Binding-site contacts:
Ligand atom CD contacts residue THR659 of chain 1.A at 4.0 Å.
Ligand atom CG1 contacts residue GLU707 of chain 1.A at 3.1 Å.
Ligand atom OT2 contacts residue ARG492 of chain 1.A at 2.3 Å (salt-bridge).
Ligand atom OT2 contacts residue TYR457 of chain 1.A at 4.2 Å.
Ligand atom OE1 contacts residue VAL654 of chain 1.A at 3.0 Å.
Ligand atom CG1 contacts residue TYR457 of chain 1.A at 4.1 Å (hydrophobic).
Ligand atom CB contacts residue GLY657 of chain 1.A at 3.5 Å.
Ligand atom N contacts residue LEU486 of chain 1.A at 4.1 Å.
Ligand atom C contacts residue TYR457 of chain 1.A at 4.3 Å (hydrophobic).
Ligand atom CA contacts residue THR487 of chain 1.A at 3.1 Å.
Ligand atom CA contacts residue GLU707 of chain 1.A at 3.1 Å.
Ligand atom OT1 contacts residue ARG492 of chain 1.A at 2.2 Å (salt-bridge).
Ligand atom N contacts residue THR487 of chain 1.A at 3.1 Å (h-bond).
Ligand atom OE2 contacts residue LEU705 of chain 1.A at 4.3 Å.
Ligand atom CB contacts residue TYR457 of chain 1.A at 3.6 Å (hydrophobic).
Ligand atom OT1 contacts residue THR487 of chain 1.A at 2.9 Å (h-bond).
Ligand atom CB contacts residue SER658 of chain 1.A at 3.6 Å.
Ligand atom OE2 contacts residue VAL654 of chain 1.A at 4.3 Å.
Ligand atom C contacts residue SER658 of chain 1.A at 3.1 Å.
Ligand atom OE1 contacts residue GLY657 of chain 1.A at 3.4 Å.
Ligand atom OT1 contacts residue LEU486 of chain 1.A at 3.3 Å.
Ligand atom CA contacts residue SER658 of chain 1.A at 3.4 Å.
Ligand atom OE1 contacts residue TYR457 of chain 1.A at 4.2 Å.
Ligand atom CB contacts residue GLU707 of chain 1.A at 3.7 Å.
Ligand atom CD contacts residue GLY657 of chain 1.A at 4.0 Å.
Ligand atom C contacts residue GLY657 of chain 1.A at 4.1 Å.
Ligand atom CG2 contacts residue GLU707 of chain 1.A at 3.4 Å.
Ligand atom C contacts residue THR487 of chain 1.A at 3.3 Å.
Ligand atom OT2 contacts residue THR487 of chain 1.A at 4.2 Å.
Ligand atom N contacts residue TYR457 of chain 1.A at 4.0 Å.
Ligand atom CD contacts residue VAL654 of chain 1.A at 3.9 Å (hydrophobic).
Ligand atom OT2 contacts residue SER658 of chain 1.A at 2.2 Å (h-bond).
Ligand atom OE2 contacts residue THR659 of chain 1.A at 3.0 Å (h-bond).
Ligand atom OT2 contacts residue GLY657 of chain 1.A at 3.1 Å.
Ligand atom CG2 contacts residue TYR457 of chain 1.A at 3.5 Å (hydrophobic).
Ligand atom OT1 contacts residue SER658 of chain 1.A at 4.1 Å.
Ligand atom N contacts residue GLU707 of chain 1.A at 2.8 Å (salt-bridge).
Ligand atom C contacts residue ARG492 of chain 1.A at 3.0 Å.
Ligand atom N contacts residue PRO485 of chain 1.A at 2.8 Å (h-bond).
Ligand atom CA contacts residue PRO485 of chain 1.A at 4.2 Å (hydrophobic).

Sequence of chain 1.A:
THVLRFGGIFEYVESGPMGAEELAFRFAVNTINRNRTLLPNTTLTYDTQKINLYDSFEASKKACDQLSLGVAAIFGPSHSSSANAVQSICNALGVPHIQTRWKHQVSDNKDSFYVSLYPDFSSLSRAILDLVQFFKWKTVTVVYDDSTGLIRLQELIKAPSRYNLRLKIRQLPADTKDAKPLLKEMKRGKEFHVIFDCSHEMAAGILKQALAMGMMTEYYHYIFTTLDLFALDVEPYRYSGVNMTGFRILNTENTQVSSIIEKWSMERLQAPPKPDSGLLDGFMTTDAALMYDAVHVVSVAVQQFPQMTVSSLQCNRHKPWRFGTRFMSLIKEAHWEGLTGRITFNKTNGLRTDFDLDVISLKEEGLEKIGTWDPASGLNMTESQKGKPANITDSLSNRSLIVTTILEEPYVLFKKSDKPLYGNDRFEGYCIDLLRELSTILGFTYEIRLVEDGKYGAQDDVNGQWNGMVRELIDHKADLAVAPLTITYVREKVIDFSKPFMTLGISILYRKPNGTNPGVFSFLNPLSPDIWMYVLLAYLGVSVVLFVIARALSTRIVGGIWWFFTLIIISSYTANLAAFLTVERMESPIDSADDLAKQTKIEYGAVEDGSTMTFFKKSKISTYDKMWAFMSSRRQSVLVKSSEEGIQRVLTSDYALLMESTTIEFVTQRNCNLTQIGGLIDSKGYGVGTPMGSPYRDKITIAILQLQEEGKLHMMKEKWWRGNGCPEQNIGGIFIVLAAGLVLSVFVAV

This small molecule binds to this protein.
Small molecule (SMILES): C[C@H](C[C@H](N)C(=O)[O-])C(=O)O